Binding-site contacts:
Ligand atom O4 contacts residue HIS298 of chain 1.A at 2.9 Å (h-bond).
Ligand atom C4 contacts residue PHE207 of chain 1.A at 4.2 Å (hydrophobic).
Ligand atom C4 contacts residue ASN220 of chain 1.A at 3.4 Å.
Ligand atom C4 contacts residue HIS298 of chain 1.A at 4.3 Å.
Ligand atom C5 contacts residue ASN220 of chain 1.A at 4.0 Å.
Ligand atom O5 contacts residue PHE207 of chain 1.A at 4.3 Å.
Ligand atom O1 contacts residue LYS228 of chain 1.A at 3.3 Å (salt-bridge).
Ligand atom O4 contacts residue NI1 of chain 1.C at 1.9 Å (h-bond).
Ligand atom O4 contacts residue HIS210 of chain 1.A at 4.1 Å.
Ligand atom O1 contacts residue TYR199 of chain 1.A at 3.6 Å.
Ligand atom C2 contacts residue LYS228 of chain 1.A at 4.1 Å.
Ligand atom O4 contacts residue THR292 of chain 1.A at 4.3 Å.
Ligand atom O4 contacts residue SER218 of chain 1.A at 3.4 Å (h-bond).
Ligand atom O5 contacts residue HIS210 of chain 1.A at 2.5 Å (h-bond).
Ligand atom C5 contacts residue HIS298 of chain 1.A at 3.1 Å.
Ligand atom C1 contacts residue LYS228 of chain 1.A at 4.1 Å.
Ligand atom O2 contacts residue PHE207 of chain 1.A at 3.2 Å.
Ligand atom C5 contacts residue NI1 of chain 1.C at 2.1 Å.
Ligand atom O2 contacts residue TYR154 of chain 1.A at 3.9 Å.
Ligand atom O3 contacts residue LYS228 of chain 1.A at 4.0 Å.
Ligand atom O5 contacts residue NI1 of chain 1.C at 1.9 Å (h-bond).
Ligand atom C1 contacts residue TYR199 of chain 1.A at 3.9 Å (hydrophobic).
Ligand atom O1 contacts residue TYR154 of chain 1.A at 2.1 Å (h-bond).
Ligand atom C4 contacts residue NI1 of chain 1.C at 3.6 Å.
Ligand atom O4 contacts residue GLU212 of chain 1.A at 3.2 Å (salt-bridge).
Ligand atom O5 contacts residue HIS298 of chain 1.A at 3.2 Å (h-bond).
Ligand atom C1 contacts residue TYR154 of chain 1.A at 3.2 Å (hydrophobic).
Ligand atom O5 contacts residue GLU212 of chain 1.A at 4.0 Å.
Ligand atom C4 contacts residue TRP230 of chain 1.A at 3.8 Å (hydrophobic).
Ligand atom C5 contacts residue GLU212 of chain 1.A at 4.0 Å.
Ligand atom O3 contacts residue ASN220 of chain 1.A at 3.9 Å.
Ligand atom C5 contacts residue HIS210 of chain 1.A at 3.6 Å.
Ligand atom O4 contacts residue ASN220 of chain 1.A at 3.6 Å.
Ligand atom C2 contacts residue PHE207 of chain 1.A at 4.0 Å (hydrophobic).
Ligand atom C1 contacts residue PHE207 of chain 1.A at 3.8 Å (hydrophobic).
Ligand atom C3 contacts residue ASN220 of chain 1.A at 4.4 Å.
Ligand atom O3 contacts residue TYR199 of chain 1.A at 4.2 Å.
Ligand atom C3 contacts residue PHE207 of chain 1.A at 4.0 Å (hydrophobic).
Ligand atom O1 contacts residue PHE207 of chain 1.A at 4.1 Å.
Ligand atom O2 contacts residue TYR199 of chain 1.A at 4.0 Å.

Sequence of chain 1.A:
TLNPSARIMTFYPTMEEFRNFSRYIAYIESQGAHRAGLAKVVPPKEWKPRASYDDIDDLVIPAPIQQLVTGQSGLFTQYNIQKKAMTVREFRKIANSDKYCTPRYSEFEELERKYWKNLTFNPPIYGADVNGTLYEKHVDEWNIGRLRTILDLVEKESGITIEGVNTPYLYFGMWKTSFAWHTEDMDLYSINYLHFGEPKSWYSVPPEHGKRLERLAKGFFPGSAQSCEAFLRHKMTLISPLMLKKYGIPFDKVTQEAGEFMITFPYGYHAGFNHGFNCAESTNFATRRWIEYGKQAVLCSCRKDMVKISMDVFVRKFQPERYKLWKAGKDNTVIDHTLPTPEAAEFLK

The protein below binds the small molecule below.
Small molecule (SMILES): O=C(O)CC[C@@H](O)C(=O)O